Binding-site contacts:
Ligand atom O contacts residue PHE74 of chain 1.A at 3.7 Å.
Ligand atom N contacts residue HIS78 of chain 1.B at 3.9 Å.
Ligand atom OXT contacts residue HIS78 of chain 1.B at 4.4 Å.
Ligand atom CA contacts residue HIS78 of chain 1.B at 3.3 Å.
Ligand atom OXT contacts residue ILE77 of chain 1.B at 4.2 Å.
Ligand atom OXT contacts residue PHE74 of chain 1.B at 4.2 Å.

This small molecule binds to this protein.
Small molecule (SMILES): NCC(=O)O

Sequence of chain 1.B:
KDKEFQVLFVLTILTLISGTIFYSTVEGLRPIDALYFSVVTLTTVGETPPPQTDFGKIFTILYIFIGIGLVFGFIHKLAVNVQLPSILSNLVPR

Sequence of chain 1.A:
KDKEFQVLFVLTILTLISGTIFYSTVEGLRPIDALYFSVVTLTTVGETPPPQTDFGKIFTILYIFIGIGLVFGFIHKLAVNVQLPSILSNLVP